A small-molecule ligand and the protein it binds are described below.
Small molecule (SMILES): CC(=O)N[C@@H]1[C@@H](O)[C@H](O)[C@@H](CO)O[C@H]1O

Binding-site contacts:
Ligand atom O5 contacts residue ASN81 of chain 1.C at 2.4 Å (h-bond).
Ligand atom C8 contacts residue ARG150 of chain 1.C at 4.3 Å.
Ligand atom C6 contacts residue ILE121 of chain 1.C at 3.6 Å (hydrophobic).
Ligand atom C1 contacts residue ASN81 of chain 1.C at 1.5 Å.
Ligand atom C2 contacts residue PHE120 of chain 1.C at 4.3 Å (hydrophobic).
Ligand atom C3 contacts residue PHE120 of chain 1.C at 4.0 Å (hydrophobic).
Ligand atom C3 contacts residue ASN81 of chain 1.C at 3.7 Å.
Ligand atom C4 contacts residue PHE120 of chain 1.C at 4.5 Å (hydrophobic).
Ligand atom C5 contacts residue ASN81 of chain 1.C at 3.7 Å.
Ligand atom C5 contacts residue ILE121 of chain 1.C at 3.8 Å (hydrophobic).
Ligand atom C7 contacts residue ASN81 of chain 1.C at 3.0 Å.
Ligand atom N2 contacts residue ASN81 of chain 1.C at 2.9 Å (h-bond).
Ligand atom C1 contacts residue PHE120 of chain 1.C at 3.6 Å (hydrophobic).
Ligand atom O7 contacts residue ASN81 of chain 1.C at 2.8 Å (h-bond).
Ligand atom C4 contacts residue ASN81 of chain 1.C at 4.2 Å.
Ligand atom O5 contacts residue PHE120 of chain 1.C at 4.0 Å.
Ligand atom C8 contacts residue GLN80 of chain 1.C at 3.3 Å.
Ligand atom C5 contacts residue PHE120 of chain 1.C at 3.8 Å (hydrophobic).
Ligand atom C8 contacts residue ASN81 of chain 1.C at 4.3 Å.
Ligand atom C2 contacts residue ASN81 of chain 1.C at 2.4 Å.

Sequence of chain 1.C:
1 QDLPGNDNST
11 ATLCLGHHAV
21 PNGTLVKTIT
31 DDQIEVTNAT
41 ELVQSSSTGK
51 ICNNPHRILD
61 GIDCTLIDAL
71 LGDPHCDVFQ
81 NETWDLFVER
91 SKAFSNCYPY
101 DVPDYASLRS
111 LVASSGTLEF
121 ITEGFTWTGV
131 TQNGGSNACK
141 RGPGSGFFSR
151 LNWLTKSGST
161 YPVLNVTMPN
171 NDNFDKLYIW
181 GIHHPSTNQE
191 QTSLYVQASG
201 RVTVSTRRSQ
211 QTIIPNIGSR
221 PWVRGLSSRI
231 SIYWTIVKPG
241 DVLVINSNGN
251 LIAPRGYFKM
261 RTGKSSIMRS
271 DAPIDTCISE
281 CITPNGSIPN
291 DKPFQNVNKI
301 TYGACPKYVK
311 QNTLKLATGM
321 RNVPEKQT